Sequence of chain 1.B:
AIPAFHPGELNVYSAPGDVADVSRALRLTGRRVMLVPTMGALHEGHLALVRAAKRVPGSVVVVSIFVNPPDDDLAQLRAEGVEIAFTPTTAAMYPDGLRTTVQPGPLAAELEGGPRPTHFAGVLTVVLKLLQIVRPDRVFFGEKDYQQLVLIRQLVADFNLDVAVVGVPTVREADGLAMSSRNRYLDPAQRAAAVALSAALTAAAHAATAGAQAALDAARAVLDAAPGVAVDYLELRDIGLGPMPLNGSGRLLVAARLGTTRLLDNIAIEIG

This small molecule binds to this protein.
Small molecule (SMILES): CN(C)S(=O)(=O)c1ccsc1

Binding-site contacts:
Ligand atom CAA contacts residue MET41 of chain 1.B at 4.2 Å (hydrophobic).
Ligand atom OAC contacts residue PRO39 of chain 1.B at 3.2 Å.
Ligand atom SAK contacts residue VAL144 of chain 1.B at 4.4 Å.
Ligand atom CAG contacts residue THR40 of chain 1.B at 4.5 Å.
Ligand atom OAD contacts residue VAL144 of chain 1.B at 3.1 Å.
Ligand atom NAJ contacts residue PRO39 of chain 1.B at 4.3 Å.
Ligand atom OAC contacts residue THR40 of chain 1.B at 3.8 Å.
Ligand atom CAB contacts residue VAL144 of chain 1.B at 4.1 Å (hydrophobic).
Ligand atom CAG contacts residue MET41 of chain 1.B at 3.9 Å (hydrophobic).
Ligand atom CAA contacts residue ATP1 of chain 1.I at 3.9 Å.
Ligand atom SAK contacts residue LEU147 of chain 1.B at 4.3 Å.
Ligand atom OAD contacts residue LEU147 of chain 1.B at 3.7 Å.
Ligand atom CAG contacts residue VAL143 of chain 1.B at 4.0 Å (hydrophobic).
Ligand atom SAH contacts residue ASN70 of chain 1.B at 3.4 Å (h-bond).
Ligand atom CAI contacts residue PHE68 of chain 1.B at 4.4 Å (hydrophobic).
Ligand atom SAH contacts residue VAL69 of chain 1.B at 4.2 Å.
Ligand atom CAA contacts residue PRO39 of chain 1.B at 3.6 Å (hydrophobic).
Ligand atom CAB contacts residue GLN165 of chain 1.B at 3.8 Å.
Ligand atom SAK contacts residue VAL143 of chain 1.B at 3.9 Å.
Ligand atom CAF contacts residue VAL140 of chain 1.B at 4.2 Å (hydrophobic).
Ligand atom OAD contacts residue VAL143 of chain 1.B at 3.3 Å.
Ligand atom CAE contacts residue VAL143 of chain 1.B at 3.4 Å (hydrophobic).
Ligand atom CAE contacts residue VAL140 of chain 1.B at 4.3 Å (hydrophobic).
Ligand atom CAB contacts residue VAL140 of chain 1.B at 4.0 Å (hydrophobic).
Ligand atom OAD contacts residue PRO39 of chain 1.B at 3.9 Å.
Ligand atom CAF contacts residue VAL143 of chain 1.B at 3.0 Å (hydrophobic).
Ligand atom CAG contacts residue PHE68 of chain 1.B at 3.1 Å (hydrophobic).
Ligand atom SAH contacts residue VAL143 of chain 1.B at 4.2 Å.
Ligand atom OAC contacts residue LEU147 of chain 1.B at 3.6 Å.
Ligand atom CAA contacts residue THR40 of chain 1.B at 4.0 Å.
Ligand atom OAC contacts residue SER66 of chain 1.B at 4.5 Å.
Ligand atom CAE contacts residue ASN70 of chain 1.B at 3.4 Å.
Ligand atom SAK contacts residue PRO39 of chain 1.B at 3.9 Å.
Ligand atom CAB contacts residue PHE158 of chain 1.B at 3.8 Å (hydrophobic).
Ligand atom CAI contacts residue VAL143 of chain 1.B at 3.3 Å (hydrophobic).
Ligand atom SAH contacts residue PHE68 of chain 1.B at 3.5 Å (h-bond).
Ligand atom SAH contacts residue MET41 of chain 1.B at 4.2 Å.